Sequence of chain 1.A:
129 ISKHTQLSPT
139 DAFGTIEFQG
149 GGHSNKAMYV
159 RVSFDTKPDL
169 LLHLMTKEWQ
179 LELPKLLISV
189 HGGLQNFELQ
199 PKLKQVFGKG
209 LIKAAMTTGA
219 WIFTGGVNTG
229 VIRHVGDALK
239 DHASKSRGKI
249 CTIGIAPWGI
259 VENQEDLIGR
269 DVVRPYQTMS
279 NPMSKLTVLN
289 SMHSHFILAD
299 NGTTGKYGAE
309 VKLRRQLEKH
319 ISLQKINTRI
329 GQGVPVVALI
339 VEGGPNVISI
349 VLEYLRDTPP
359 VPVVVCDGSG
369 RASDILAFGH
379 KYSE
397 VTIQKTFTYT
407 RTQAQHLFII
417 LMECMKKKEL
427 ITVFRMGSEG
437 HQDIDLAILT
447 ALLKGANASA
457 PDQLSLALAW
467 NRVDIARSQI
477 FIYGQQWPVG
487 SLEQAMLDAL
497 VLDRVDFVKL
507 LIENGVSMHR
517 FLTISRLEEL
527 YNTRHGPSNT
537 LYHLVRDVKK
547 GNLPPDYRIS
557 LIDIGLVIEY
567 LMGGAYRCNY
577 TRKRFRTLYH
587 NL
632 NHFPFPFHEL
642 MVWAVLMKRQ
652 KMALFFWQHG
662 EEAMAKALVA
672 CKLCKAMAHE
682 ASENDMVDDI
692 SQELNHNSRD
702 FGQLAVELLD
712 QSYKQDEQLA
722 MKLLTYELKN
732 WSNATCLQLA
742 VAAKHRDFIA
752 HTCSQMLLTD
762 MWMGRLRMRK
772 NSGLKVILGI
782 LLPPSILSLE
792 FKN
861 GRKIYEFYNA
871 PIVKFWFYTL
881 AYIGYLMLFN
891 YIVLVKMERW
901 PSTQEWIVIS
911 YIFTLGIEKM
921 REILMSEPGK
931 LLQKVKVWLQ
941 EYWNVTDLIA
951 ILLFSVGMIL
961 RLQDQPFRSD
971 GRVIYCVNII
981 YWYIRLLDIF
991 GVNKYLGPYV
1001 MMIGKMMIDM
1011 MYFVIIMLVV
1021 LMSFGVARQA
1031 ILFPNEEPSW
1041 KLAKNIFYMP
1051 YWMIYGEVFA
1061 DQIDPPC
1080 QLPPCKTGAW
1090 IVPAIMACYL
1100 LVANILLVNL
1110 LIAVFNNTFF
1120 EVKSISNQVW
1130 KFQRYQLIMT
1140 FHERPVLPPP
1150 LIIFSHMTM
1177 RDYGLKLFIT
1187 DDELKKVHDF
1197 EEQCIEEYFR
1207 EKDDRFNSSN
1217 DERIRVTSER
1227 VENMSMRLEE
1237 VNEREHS

Sequence of chain 1.G:
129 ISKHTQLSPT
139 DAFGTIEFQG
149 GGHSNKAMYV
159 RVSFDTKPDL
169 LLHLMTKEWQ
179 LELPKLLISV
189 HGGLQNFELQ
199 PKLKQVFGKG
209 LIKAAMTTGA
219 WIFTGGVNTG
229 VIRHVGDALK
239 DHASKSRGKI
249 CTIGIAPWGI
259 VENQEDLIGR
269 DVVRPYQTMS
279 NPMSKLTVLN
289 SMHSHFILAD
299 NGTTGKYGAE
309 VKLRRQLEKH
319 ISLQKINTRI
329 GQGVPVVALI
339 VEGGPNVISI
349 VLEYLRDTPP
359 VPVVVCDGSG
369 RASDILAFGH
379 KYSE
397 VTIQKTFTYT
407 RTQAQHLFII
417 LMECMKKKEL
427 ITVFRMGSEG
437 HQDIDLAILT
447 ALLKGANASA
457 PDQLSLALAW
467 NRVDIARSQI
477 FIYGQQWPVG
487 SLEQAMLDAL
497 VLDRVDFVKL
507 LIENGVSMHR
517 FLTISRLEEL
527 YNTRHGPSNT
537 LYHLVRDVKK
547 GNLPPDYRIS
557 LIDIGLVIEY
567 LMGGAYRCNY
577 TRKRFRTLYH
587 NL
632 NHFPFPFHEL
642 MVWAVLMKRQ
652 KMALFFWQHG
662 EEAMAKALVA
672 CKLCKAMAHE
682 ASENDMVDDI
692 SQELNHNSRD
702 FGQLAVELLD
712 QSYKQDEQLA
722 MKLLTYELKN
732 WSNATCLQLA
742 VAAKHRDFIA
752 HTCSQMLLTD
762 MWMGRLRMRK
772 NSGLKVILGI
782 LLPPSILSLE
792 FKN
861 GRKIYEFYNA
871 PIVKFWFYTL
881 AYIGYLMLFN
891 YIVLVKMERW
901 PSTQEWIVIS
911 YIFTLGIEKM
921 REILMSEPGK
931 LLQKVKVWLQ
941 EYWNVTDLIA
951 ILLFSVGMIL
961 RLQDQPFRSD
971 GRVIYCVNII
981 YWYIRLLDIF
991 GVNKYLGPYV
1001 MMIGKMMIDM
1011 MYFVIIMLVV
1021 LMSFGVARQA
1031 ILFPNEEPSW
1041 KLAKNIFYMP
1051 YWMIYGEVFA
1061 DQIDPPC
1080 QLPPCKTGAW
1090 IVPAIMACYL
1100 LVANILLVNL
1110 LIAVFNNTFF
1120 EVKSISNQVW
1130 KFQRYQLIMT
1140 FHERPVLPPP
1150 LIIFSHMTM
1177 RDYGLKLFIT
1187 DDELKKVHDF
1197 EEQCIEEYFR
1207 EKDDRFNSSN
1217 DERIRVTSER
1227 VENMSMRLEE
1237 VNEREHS

Binding-site contacts:
Ligand atom C09 contacts residue TYR891 of chain 1.A at 4.4 Å (hydrophobic).
Ligand atom C05 contacts residue ALA1043 of chain 1.G at 4.3 Å (hydrophobic).
Ligand atom O80 contacts residue ASN890 of chain 1.A at 4.3 Å.
Ligand atom C17 contacts residue SER1039 of chain 1.G at 4.0 Å.
Ligand atom C15 contacts residue LEU1042 of chain 1.G at 4.4 Å (hydrophobic).
Ligand atom C79 contacts residue MET887 of chain 1.A at 4.2 Å (hydrophobic).
Ligand atom C17 contacts residue PRO1038 of chain 1.G at 3.7 Å (hydrophobic).
Ligand atom O80 contacts residue MET887 of chain 1.A at 4.4 Å.
Ligand atom C77 contacts residue MET1022 of chain 1.G at 4.4 Å (hydrophobic).
Ligand atom C23 contacts residue PRO1038 of chain 1.G at 4.3 Å (hydrophobic).
Ligand atom C75 contacts residue MET887 of chain 1.A at 3.5 Å (hydrophobic).
Ligand atom C21 contacts residue PRO1038 of chain 1.G at 3.5 Å (hydrophobic).
Ligand atom C16 contacts residue TRP1040 of chain 1.G at 4.0 Å (hydrophobic).
Ligand atom C24 contacts residue TRP1040 of chain 1.G at 3.9 Å (hydrophobic).
Ligand atom C19 contacts residue TYR891 of chain 1.A at 3.5 Å (hydrophobic).
Ligand atom C08 contacts residue TYR891 of chain 1.A at 4.3 Å (hydrophobic).
Ligand atom C16 contacts residue SER1039 of chain 1.G at 4.1 Å.
Ligand atom C14 contacts residue TRP1040 of chain 1.G at 4.1 Å (hydrophobic).
Ligand atom C19 contacts residue PRO1038 of chain 1.G at 4.3 Å (hydrophobic).
Ligand atom C21 contacts residue SER1039 of chain 1.G at 4.0 Å.
Ligand atom C15 contacts residue SER1039 of chain 1.G at 3.9 Å.
Ligand atom O25 contacts residue PRO1038 of chain 1.G at 4.5 Å.
Ligand atom C18 contacts residue PRO1038 of chain 1.G at 3.8 Å (hydrophobic).
Ligand atom C79 contacts residue TYR983 of chain 1.A at 4.2 Å (hydrophobic).
Ligand atom C26 contacts residue SER1039 of chain 1.G at 3.7 Å.
Ligand atom C10 contacts residue TYR891 of chain 1.A at 4.4 Å (hydrophobic).
Ligand atom C24 contacts residue PRO1038 of chain 1.G at 4.2 Å (hydrophobic).
Ligand atom C13 contacts residue SER1039 of chain 1.G at 3.9 Å.
Ligand atom C24 contacts residue SER1039 of chain 1.G at 4.0 Å.
Ligand atom C18 contacts residue TYR891 of chain 1.A at 4.3 Å (hydrophobic).
Ligand atom O20 contacts residue PRO1038 of chain 1.G at 4.2 Å.
Ligand atom C79 contacts residue ASN890 of chain 1.A at 3.8 Å.
Ligand atom C22 contacts residue TRP1040 of chain 1.G at 4.0 Å (hydrophobic).
Ligand atom C15 contacts residue ALA1043 of chain 1.G at 4.4 Å (hydrophobic).
Ligand atom C13 contacts residue TRP1040 of chain 1.G at 4.4 Å (hydrophobic).
Ligand atom C14 contacts residue SER1039 of chain 1.G at 3.0 Å.

This protein binds this small molecule.
Small molecule (SMILES): COCC(CCO[C@H]1CC[C@@]2(C)C(=CC[C@H]3[C@@H]4C[C@@H]5O[C@]6(CC[C@@H](C)CO6)[C@@H](C)[C@@H]5[C@@]4(C)CC[C@@H]32)C1)COC